Sequence of chain 2.A:
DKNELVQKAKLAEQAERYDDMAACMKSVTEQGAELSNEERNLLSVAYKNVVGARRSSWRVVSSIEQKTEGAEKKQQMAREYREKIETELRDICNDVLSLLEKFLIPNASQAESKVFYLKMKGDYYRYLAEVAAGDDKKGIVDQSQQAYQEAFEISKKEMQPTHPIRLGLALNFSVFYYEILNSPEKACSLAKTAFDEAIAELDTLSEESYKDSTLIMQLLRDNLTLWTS

Binding-site contacts:
Ligand atom O contacts residue VAL176 of chain 2.A at 3.3 Å.
Ligand atom OD1 contacts residue SER45 of chain 2.A at 2.9 Å (h-bond).
Ligand atom N contacts residue ASN173 of chain 2.A at 2.8 Å (h-bond).
Ligand atom O contacts residue LEU220 of chain 2.A at 3.8 Å.
Ligand atom N contacts residue ASN224 of chain 2.A at 2.8 Å (h-bond).
Ligand atom C contacts residue ASN173 of chain 2.A at 3.6 Å.
Ligand atom C contacts residue ASN42 of chain 2.A at 3.3 Å.
Ligand atom P contacts residue TYR128 of chain 2.A at 3.8 Å.
Ligand atom CA contacts residue ASN173 of chain 2.A at 3.7 Å.
Ligand atom C contacts residue ASN224 of chain 2.A at 3.6 Å.
Ligand atom O contacts residue LEU172 of chain 2.A at 3.7 Å.
Ligand atom OG contacts residue GLU180 of chain 2.A at 3.1 Å (salt-bridge).
Ligand atom CE2 contacts residue ASP223 of chain 2.A at 3.8 Å.
Ligand atom CB contacts residue GLU180 of chain 2.A at 3.0 Å.
Ligand atom O2P contacts residue ARG127 of chain 2.A at 2.8 Å (salt-bridge).
Ligand atom CB contacts residue ASN173 of chain 2.A at 3.4 Å.
Ligand atom CD contacts residue LEU220 of chain 2.A at 3.6 Å (hydrophobic).
Ligand atom O1P contacts residue ARG56 of chain 2.A at 2.9 Å (salt-bridge).
Ligand atom CA contacts residue ASN224 of chain 2.A at 3.5 Å.
Ligand atom N contacts residue LEU172 of chain 2.A at 3.5 Å.
Ligand atom OG contacts residue TRP228 of chain 2.A at 3.2 Å (h-bond).
Ligand atom CA contacts residue ASN224 of chain 2.A at 3.8 Å.
Ligand atom O2P contacts residue LYS49 of chain 2.A at 3.8 Å.
Ligand atom O2P contacts residue TYR128 of chain 2.A at 2.6 Å (h-bond).
Ligand atom O contacts residue ASN42 of chain 2.A at 2.9 Å (h-bond).
Ligand atom O3P contacts residue ARG56 of chain 2.A at 3.0 Å (salt-bridge).
Ligand atom CA contacts residue LEU172 of chain 2.A at 3.7 Å (hydrophobic).
Ligand atom P contacts residue ARG56 of chain 2.A at 3.7 Å.
Ligand atom OD2 contacts residue VAL46 of chain 2.A at 3.8 Å.
Ligand atom CB contacts residue ASN173 of chain 2.A at 3.3 Å.
Ligand atom C contacts residue LEU172 of chain 2.A at 3.5 Å (hydrophobic).
Ligand atom O3P contacts residue ARG127 of chain 2.A at 2.9 Å (salt-bridge).
Ligand atom CB contacts residue VAL46 of chain 2.A at 3.8 Å (hydrophobic).
Ligand atom CD2 contacts residue ASN224 of chain 2.A at 3.5 Å.
Ligand atom N contacts residue GLU180 of chain 2.A at 3.5 Å (salt-bridge).
Ligand atom P contacts residue ARG127 of chain 2.A at 3.8 Å.
Ligand atom O contacts residue ASN224 of chain 2.A at 2.9 Å (h-bond).
Ligand atom CB contacts residue ASN224 of chain 2.A at 3.7 Å.
Ligand atom CG contacts residue VAL46 of chain 2.A at 3.7 Å (hydrophobic).
Ligand atom CA contacts residue ASN173 of chain 2.A at 3.5 Å.

This small molecule binds to this protein.
Small molecule (SMILES): CC[C@H](C)[C@@H](C=O)NC(=O)[C@H](CC(=O)O)NC(=O)[C@@H]1CCCN1C(=O)[C@H](CO)NC(=O)[C@H](COP(=O)(O)O)NC(=O)[C@H](Cc1ccc(O)cc1)NC(=O)[C@@H](N)CO